Binding-site contacts:
Ligand atom O8 contacts residue GLN42 of chain 1.A at 4.2 Å.
Ligand atom C8 contacts residue ARG18 of chain 1.A at 4.4 Å.
Ligand atom N5 contacts residue ASN111 of chain 1.A at 3.6 Å (h-bond).
Ligand atom C4 contacts residue ILE41 of chain 1.A at 4.1 Å (hydrophobic).
Ligand atom O10 contacts residue THR112 of chain 1.A at 4.2 Å.
Ligand atom C9 contacts residue ILE41 of chain 1.A at 4.3 Å (hydrophobic).
Ligand atom C5 contacts residue ILE41 of chain 1.A at 4.1 Å (hydrophobic).
Ligand atom C10 contacts residue ASN111 of chain 1.A at 3.4 Å.
Ligand atom C6 contacts residue ILE41 of chain 1.A at 4.3 Å (hydrophobic).
Ligand atom C10 contacts residue GLY110 of chain 1.A at 4.0 Å.
Ligand atom C11 contacts residue GLY110 of chain 1.A at 3.6 Å.
Ligand atom O10 contacts residue GLY109 of chain 1.A at 4.2 Å.
Ligand atom C1 contacts residue GLN42 of chain 1.A at 3.8 Å.
Ligand atom N5 contacts residue ILE41 of chain 1.A at 3.3 Å (h-bond).
Ligand atom C5 contacts residue ASN111 of chain 1.A at 3.5 Å.
Ligand atom C2 contacts residue CYS14 of chain 1.A at 3.6 Å (hydrophobic).
Ligand atom C10 contacts residue ILE41 of chain 1.A at 4.1 Å (hydrophobic).
Ligand atom C3 contacts residue ASN111 of chain 1.A at 4.3 Å.
Ligand atom O1B contacts residue GLY15 of chain 1.A at 3.4 Å.
Ligand atom O8 contacts residue ARG18 of chain 1.A at 3.2 Å (salt-bridge).
Ligand atom C7 contacts residue ILE41 of chain 1.A at 4.1 Å (hydrophobic).
Ligand atom O2 contacts residue CYS14 of chain 1.A at 3.3 Å (h-bond).
Ligand atom C11 contacts residue ASN111 of chain 1.A at 3.1 Å.
Ligand atom O4 contacts residue ASN111 of chain 1.A at 2.7 Å (h-bond).
Ligand atom O1A contacts residue ARG18 of chain 1.A at 4.2 Å.
Ligand atom C1 contacts residue CYS14 of chain 1.A at 3.5 Å (hydrophobic).
Ligand atom O1A contacts residue GLN42 of chain 1.A at 2.9 Å (h-bond).
Ligand atom C9 contacts residue ARG18 of chain 1.A at 4.3 Å.
Ligand atom C4 contacts residue ASN111 of chain 1.A at 3.6 Å.
Ligand atom O10 contacts residue ASN111 of chain 1.A at 3.2 Å (h-bond).
Ligand atom O4 contacts residue ILE41 of chain 1.A at 4.5 Å.
Ligand atom O10 contacts residue ILE41 of chain 1.A at 4.1 Å.
Ligand atom O1B contacts residue CYS14 of chain 1.A at 2.5 Å (h-bond).
Ligand atom C3 contacts residue CYS14 of chain 1.A at 3.5 Å (hydrophobic).
Ligand atom O10 contacts residue GLY110 of chain 1.A at 3.6 Å.
Ligand atom O9 contacts residue ILE41 of chain 1.A at 4.0 Å.
Ligand atom O1B contacts residue GLN42 of chain 1.A at 4.1 Å.

Sequence of chain 1.A:
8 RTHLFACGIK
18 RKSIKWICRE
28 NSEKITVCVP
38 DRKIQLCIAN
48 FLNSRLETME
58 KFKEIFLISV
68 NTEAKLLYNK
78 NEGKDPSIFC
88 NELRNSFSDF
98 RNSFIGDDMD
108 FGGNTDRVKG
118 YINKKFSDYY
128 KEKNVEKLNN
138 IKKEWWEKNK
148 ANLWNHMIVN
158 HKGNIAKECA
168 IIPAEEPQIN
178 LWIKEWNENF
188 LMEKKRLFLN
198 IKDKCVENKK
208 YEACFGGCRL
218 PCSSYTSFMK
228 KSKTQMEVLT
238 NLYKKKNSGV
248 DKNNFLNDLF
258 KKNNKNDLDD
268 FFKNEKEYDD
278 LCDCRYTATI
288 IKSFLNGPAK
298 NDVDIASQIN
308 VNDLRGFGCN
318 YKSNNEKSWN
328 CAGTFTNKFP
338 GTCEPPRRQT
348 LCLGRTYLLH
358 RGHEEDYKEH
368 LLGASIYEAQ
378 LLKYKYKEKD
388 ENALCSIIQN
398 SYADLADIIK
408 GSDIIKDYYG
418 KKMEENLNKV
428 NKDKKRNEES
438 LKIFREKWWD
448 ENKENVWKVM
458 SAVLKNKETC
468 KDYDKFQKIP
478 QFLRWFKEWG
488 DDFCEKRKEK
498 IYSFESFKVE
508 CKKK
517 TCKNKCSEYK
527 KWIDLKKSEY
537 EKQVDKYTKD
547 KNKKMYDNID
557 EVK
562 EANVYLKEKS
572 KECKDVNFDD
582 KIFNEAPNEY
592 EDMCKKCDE

This small molecule binds to this protein.
Small molecule (SMILES): CC(=O)N[C@H]1[C@H]([C@H](O)[C@H](O)CO)O[C@@](O)(C(=O)O)C[C@@H]1O